A small-molecule ligand and the protein it binds are described below.
Small molecule (SMILES): CC(=O)N[C@H]1[C@H](O[C@H]2[C@H](O)[C@@H](NC(C)=O)CO[C@@H]2CO)O[C@H](CO)[C@@H](O)[C@@H]1O

Binding-site contacts:
Ligand atom C7 contacts residue THR5 of chain 1.A at 4.0 Å.
Ligand atom C8 contacts residue THR5 of chain 1.A at 3.7 Å.
Ligand atom C1 contacts residue GLY19 of chain 1.A at 3.7 Å.
Ligand atom C2 contacts residue ASN16 of chain 1.A at 2.5 Å.
Ligand atom O5 contacts residue ASN16 of chain 1.A at 2.4 Å (h-bond).
Ligand atom N2 contacts residue ASN16 of chain 1.A at 2.9 Å (h-bond).
Ligand atom C7 contacts residue VAL21 of chain 1.A at 3.7 Å (hydrophobic).
Ligand atom C7 contacts residue ASN16 of chain 1.A at 3.6 Å.
Ligand atom C8 contacts residue PHE10 of chain 1.A at 3.8 Å (hydrophobic).
Ligand atom C1 contacts residue ASN16 of chain 1.A at 1.4 Å.
Ligand atom C3 contacts residue ASN16 of chain 1.A at 3.8 Å.
Ligand atom O7 contacts residue THR5 of chain 1.A at 4.0 Å.
Ligand atom C4 contacts residue ASN16 of chain 1.A at 4.2 Å.
Ligand atom O5 contacts residue GLY19 of chain 1.A at 3.5 Å.
Ligand atom C8 contacts residue VAL21 of chain 1.A at 3.6 Å (hydrophobic).
Ligand atom C6 contacts residue GLY19 of chain 1.A at 4.0 Å.
Ligand atom C5 contacts residue GLY19 of chain 1.A at 3.5 Å.
Ligand atom C2 contacts residue VAL21 of chain 1.A at 3.7 Å (hydrophobic).
Ligand atom C1 contacts residue VAL21 of chain 1.A at 3.8 Å (hydrophobic).
Ligand atom C5 contacts residue ASN16 of chain 1.A at 3.7 Å.
Ligand atom O7 contacts residue ASN16 of chain 1.A at 3.8 Å.
Ligand atom N2 contacts residue VAL21 of chain 1.A at 2.9 Å (h-bond).
Ligand atom C3 contacts residue VAL21 of chain 1.A at 4.1 Å (hydrophobic).

Sequence of chain 1.A:
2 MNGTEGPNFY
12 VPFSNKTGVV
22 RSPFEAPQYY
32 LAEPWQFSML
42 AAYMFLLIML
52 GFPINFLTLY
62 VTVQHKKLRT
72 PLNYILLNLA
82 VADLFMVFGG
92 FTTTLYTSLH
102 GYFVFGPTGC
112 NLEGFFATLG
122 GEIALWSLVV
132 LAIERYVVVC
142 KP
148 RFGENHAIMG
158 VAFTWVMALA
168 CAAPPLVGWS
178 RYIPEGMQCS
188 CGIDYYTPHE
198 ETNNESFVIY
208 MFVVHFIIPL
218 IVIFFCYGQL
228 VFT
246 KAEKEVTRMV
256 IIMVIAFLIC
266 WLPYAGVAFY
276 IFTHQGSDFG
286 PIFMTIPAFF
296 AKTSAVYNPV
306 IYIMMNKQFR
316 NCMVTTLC